The protein below binds the small molecule below.
Small molecule (SMILES): COc1cccc2onc(N)c12

Sequence of chain 1.B:
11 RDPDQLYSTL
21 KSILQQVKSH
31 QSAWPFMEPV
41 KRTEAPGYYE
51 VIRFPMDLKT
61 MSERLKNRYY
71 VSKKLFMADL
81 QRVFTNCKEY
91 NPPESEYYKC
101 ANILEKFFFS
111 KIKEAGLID

Binding-site contacts:
Ligand atom CAI contacts residue PRO35 of chain 1.B at 4.1 Å (hydrophobic).
Ligand atom OAG contacts residue TYR97 of chain 1.B at 3.9 Å.
Ligand atom CAJ contacts residue PRO35 of chain 1.B at 4.3 Å (hydrophobic).
Ligand atom CAK contacts residue ASN91 of chain 1.B at 4.0 Å.
Ligand atom NAB contacts residue PHE36 of chain 1.B at 3.9 Å.
Ligand atom CAI contacts residue TYR97 of chain 1.B at 4.3 Å (hydrophobic).
Ligand atom CAI contacts residue VAL40 of chain 1.B at 3.9 Å (hydrophobic).
Ligand atom CAJ contacts residue TYR97 of chain 1.B at 3.6 Å (hydrophobic).
Ligand atom CAE contacts residue TYR90 of chain 1.B at 4.2 Å (hydrophobic).
Ligand atom NAF contacts residue ASN91 of chain 1.B at 3.3 Å (h-bond).
Ligand atom CAC contacts residue VAL40 of chain 1.B at 4.3 Å (hydrophobic).
Ligand atom CAC contacts residue TYR97 of chain 1.B at 3.6 Å (hydrophobic).
Ligand atom CAE contacts residue VAL40 of chain 1.B at 4.3 Å (hydrophobic).
Ligand atom OAH contacts residue TYR48 of chain 1.B at 3.9 Å.
Ligand atom NAB contacts residue PRO35 of chain 1.B at 3.1 Å (h-bond).
Ligand atom CAA contacts residue GLU44 of chain 1.B at 3.8 Å.
Ligand atom CAD contacts residue VAL40 of chain 1.B at 4.4 Å (hydrophobic).
Ligand atom CAA contacts residue TYR97 of chain 1.B at 3.9 Å (hydrophobic).
Ligand atom CAL contacts residue VAL40 of chain 1.B at 3.9 Å (hydrophobic).
Ligand atom NAF contacts residue VAL40 of chain 1.B at 4.3 Å.
Ligand atom CAD contacts residue GLU44 of chain 1.B at 4.0 Å.
Ligand atom OAH contacts residue TYR90 of chain 1.B at 3.7 Å.
Ligand atom CAE contacts residue TYR97 of chain 1.B at 3.7 Å (hydrophobic).
Ligand atom OAH contacts residue TYR97 of chain 1.B at 4.3 Å.
Ligand atom CAE contacts residue ALA45 of chain 1.B at 3.9 Å (hydrophobic).
Ligand atom CAK contacts residue TYR90 of chain 1.B at 4.4 Å (hydrophobic).
Ligand atom OAH contacts residue ASN91 of chain 1.B at 3.0 Å (h-bond).
Ligand atom CAC contacts residue GLU44 of chain 1.B at 3.7 Å.
Ligand atom CAI contacts residue ASN91 of chain 1.B at 4.4 Å.
Ligand atom CAL contacts residue TYR97 of chain 1.B at 4.0 Å (hydrophobic).
Ligand atom NAB contacts residue VAL40 of chain 1.B at 4.2 Å.
Ligand atom CAK contacts residue VAL40 of chain 1.B at 4.3 Å (hydrophobic).
Ligand atom OAG contacts residue PRO35 of chain 1.B at 3.1 Å (h-bond).
Ligand atom CAK contacts residue TYR97 of chain 1.B at 3.9 Å (hydrophobic).
Ligand atom CAD contacts residue TYR97 of chain 1.B at 3.3 Å (hydrophobic).
Ligand atom NAF contacts residue CYS87 of chain 1.B at 4.1 Å.
Ligand atom CAA contacts residue PRO35 of chain 1.B at 3.5 Å (hydrophobic).
Ligand atom CAC contacts residue ALA45 of chain 1.B at 4.0 Å (hydrophobic).
Ligand atom NAF contacts residue TYR48 of chain 1.B at 4.3 Å.
Ligand atom CAJ contacts residue VAL40 of chain 1.B at 4.2 Å (hydrophobic).